Binding-site contacts:
Ligand atom O2 contacts residue ASP30 of chain 1.O at 2.5 Å (salt-bridge).
Ligand atom C3 contacts residue GLN28 of chain 1.O at 3.6 Å.
Ligand atom O3 contacts residue ASP30 of chain 1.O at 3.5 Å (salt-bridge).
Ligand atom O6 contacts residue TYR36 of chain 1.O at 4.1 Å.
Ligand atom C5 contacts residue GLN41 of chain 1.O at 4.2 Å.
Ligand atom C6 contacts residue GLN41 of chain 1.O at 3.4 Å.
Ligand atom O4 contacts residue ASN39 of chain 1.O at 4.1 Å.
Ligand atom O5 contacts residue ASN32 of chain 1.O at 3.1 Å (h-bond).
Ligand atom C1 contacts residue GLN41 of chain 1.O at 4.0 Å.
Ligand atom C2 contacts residue GLN41 of chain 1.O at 4.1 Å.
Ligand atom O3 contacts residue TYR36 of chain 1.O at 4.1 Å.
Ligand atom C3 contacts residue GLN41 of chain 1.O at 3.8 Å.
Ligand atom C3 contacts residue ASP30 of chain 1.O at 4.0 Å.
Ligand atom C5 contacts residue ASP30 of chain 1.O at 3.5 Å.
Ligand atom C2 contacts residue ASN32 of chain 1.O at 3.9 Å.
Ligand atom O2 contacts residue ASN32 of chain 1.O at 2.9 Å (h-bond).
Ligand atom C6 contacts residue TYR36 of chain 1.O at 4.0 Å (hydrophobic).
Ligand atom C6 contacts residue VAL34 of chain 1.O at 4.0 Å (hydrophobic).
Ligand atom O4 contacts residue ASP30 of chain 1.O at 3.3 Å.
Ligand atom C4 contacts residue VAL34 of chain 1.O at 4.2 Å (hydrophobic).
Ligand atom O4 contacts residue ASN29 of chain 1.O at 3.5 Å (h-bond).
Ligand atom O6 contacts residue GLN41 of chain 1.O at 2.8 Å (h-bond).
Ligand atom C4 contacts residue ASP30 of chain 1.O at 4.0 Å.
Ligand atom C2 contacts residue ASP30 of chain 1.O at 3.1 Å.
Ligand atom C5 contacts residue ASN32 of chain 1.O at 4.2 Å.
Ligand atom C1 contacts residue GLN28 of chain 1.O at 3.9 Å.
Ligand atom O3 contacts residue GLN28 of chain 1.O at 2.9 Å (h-bond).
Ligand atom C2 contacts residue ALA45 of chain 1.O at 4.2 Å (hydrophobic).
Ligand atom C4 contacts residue ASN29 of chain 1.O at 4.2 Å.
Ligand atom O4 contacts residue GLN28 of chain 1.O at 4.2 Å.
Ligand atom C4 contacts residue TYR36 of chain 1.O at 3.4 Å (hydrophobic).
Ligand atom O5 contacts residue GLN41 of chain 1.O at 3.8 Å.
Ligand atom C2 contacts residue GLN28 of chain 1.O at 3.6 Å.
Ligand atom C4 contacts residue GLN28 of chain 1.O at 3.9 Å.
Ligand atom O4 contacts residue TYR36 of chain 1.O at 2.6 Å (h-bond).
Ligand atom O2 contacts residue GLN28 of chain 1.O at 3.2 Å (h-bond).
Ligand atom C3 contacts residue ASN29 of chain 1.O at 3.7 Å.
Ligand atom O2 contacts residue ALA45 of chain 1.O at 3.7 Å.
Ligand atom C1 contacts residue ASN32 of chain 1.O at 3.6 Å.
Ligand atom O3 contacts residue ASN29 of chain 1.O at 2.7 Å (h-bond).

A small-molecule ligand and the protein it binds are described below.
Small molecule (SMILES): OC[C@H]1O[C@H](OC[C@H]2O[C@H](O)[C@@H](O)[C@@H](O[C@H]3O[C@H](CO)[C@@H](O)[C@H](O)[C@@H]3O)[C@@H]2O)[C@@H](O)[C@@H](O)[C@@H]1O

Sequence of chain 1.O:
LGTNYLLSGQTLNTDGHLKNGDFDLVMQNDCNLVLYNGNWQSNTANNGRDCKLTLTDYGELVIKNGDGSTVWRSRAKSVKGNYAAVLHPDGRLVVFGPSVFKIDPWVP